Binding-site contacts:
Ligand atom O9 contacts residue GLU187 of chain 1.C at 2.3 Å (salt-bridge).
Ligand atom C5 contacts residue LYS131 of chain 1.C at 3.6 Å.
Ligand atom C9 contacts residue HIS180 of chain 1.C at 3.9 Å.
Ligand atom O1B contacts residue SER132 of chain 1.C at 3.3 Å.
Ligand atom O10 contacts residue VAL151 of chain 1.C at 4.2 Å.
Ligand atom O1B contacts residue ALA134 of chain 1.C at 4.4 Å.
Ligand atom C8 contacts residue TRP149 of chain 1.C at 4.1 Å (hydrophobic).
Ligand atom C8 contacts residue TYR94 of chain 1.C at 3.8 Å (hydrophobic).
Ligand atom C7 contacts residue TRP149 of chain 1.C at 4.0 Å (hydrophobic).
Ligand atom C10 contacts residue LEU191 of chain 1.C at 4.2 Å (hydrophobic).
Ligand atom C4 contacts residue LYS131 of chain 1.C at 3.5 Å.
Ligand atom O4 contacts residue LYS131 of chain 1.C at 3.9 Å.
Ligand atom O9 contacts residue TYR94 of chain 1.C at 3.0 Å (h-bond).
Ligand atom O10 contacts residue LYS131 of chain 1.C at 4.1 Å.
Ligand atom C9 contacts residue GLU187 of chain 1.C at 3.4 Å.
Ligand atom C6 contacts residue LYS131 of chain 1.C at 4.0 Å.
Ligand atom O1A contacts residue LEU223 of chain 1.C at 4.0 Å.
Ligand atom O7 contacts residue LEU191 of chain 1.C at 3.8 Å.
Ligand atom N5 contacts residue LYS131 of chain 1.C at 2.9 Å (salt-bridge).
Ligand atom C9 contacts residue TRP149 of chain 1.C at 3.8 Å (hydrophobic).
Ligand atom C1 contacts residue SER132 of chain 1.C at 3.7 Å.
Ligand atom O8 contacts residue TRP149 of chain 1.C at 3.9 Å.
Ligand atom O10 contacts residue TRP149 of chain 1.C at 4.2 Å.
Ligand atom O1A contacts residue SER132 of chain 1.C at 3.1 Å (h-bond).
Ligand atom C4 contacts residue SER132 of chain 1.C at 4.3 Å.
Ligand atom O8 contacts residue TYR94 of chain 1.C at 2.9 Å (h-bond).
Ligand atom C1 contacts residue GLY133 of chain 1.C at 3.4 Å.
Ligand atom O1B contacts residue GLY133 of chain 1.C at 2.4 Å (h-bond).
Ligand atom O1B contacts residue ASN141 of chain 1.C at 3.5 Å (h-bond).
Ligand atom O8 contacts residue SER132 of chain 1.C at 4.3 Å.
Ligand atom O1A contacts residue GLY133 of chain 1.C at 3.7 Å.
Ligand atom C9 contacts residue TYR94 of chain 1.C at 3.4 Å (hydrophobic).
Ligand atom C11 contacts residue LEU191 of chain 1.C at 4.1 Å (hydrophobic).
Ligand atom O8 contacts residue LEU223 of chain 1.C at 3.7 Å.
Ligand atom C10 contacts residue LYS131 of chain 1.C at 4.0 Å.
Ligand atom C9 contacts residue LEU191 of chain 1.C at 3.7 Å (hydrophobic).
Ligand atom O9 contacts residue HIS180 of chain 1.C at 3.9 Å.
Ligand atom O10 contacts residue LEU191 of chain 1.C at 3.8 Å.
Ligand atom O9 contacts residue LEU191 of chain 1.C at 4.3 Å.
Ligand atom O9 contacts residue SER225 of chain 1.C at 3.3 Å (h-bond).

Sequence of chain 1.C:
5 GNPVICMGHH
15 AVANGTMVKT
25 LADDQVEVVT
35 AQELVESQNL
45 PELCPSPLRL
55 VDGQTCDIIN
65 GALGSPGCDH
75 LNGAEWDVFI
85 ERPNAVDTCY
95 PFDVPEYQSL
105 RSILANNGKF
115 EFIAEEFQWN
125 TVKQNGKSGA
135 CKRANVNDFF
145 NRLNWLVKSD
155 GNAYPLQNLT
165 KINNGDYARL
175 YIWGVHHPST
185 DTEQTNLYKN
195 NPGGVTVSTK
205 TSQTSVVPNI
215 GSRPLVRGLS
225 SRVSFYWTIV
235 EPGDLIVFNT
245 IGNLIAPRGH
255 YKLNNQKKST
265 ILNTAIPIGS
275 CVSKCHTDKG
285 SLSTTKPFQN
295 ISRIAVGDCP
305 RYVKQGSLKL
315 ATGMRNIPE

The protein below binds the small molecule below.
Small molecule (SMILES): CC(=O)N[C@H]1[C@H]([C@H](O)[C@H](O)CO)O[C@@](O)(C(=O)O)C[C@@H]1O